The protein below binds the small molecule below.
Small molecule (SMILES): CC(=O)N[C@H]1[C@H](O[C@H]2[C@H](O)[C@@H](NC(C)=O)CO[C@@H]2CO)O[C@H](CO)[C@@H](O)[C@@H]1O

Binding-site contacts:
Ligand atom C4 contacts residue ASN98 of chain 1.D at 4.3 Å.
Ligand atom C7 contacts residue NAG1 of chain 1.PB at 4.0 Å.
Ligand atom N2 contacts residue ASN98 of chain 1.D at 2.9 Å (h-bond).
Ligand atom O5 contacts residue ASN98 of chain 1.D at 2.5 Å (h-bond).
Ligand atom C5 contacts residue ASN98 of chain 1.D at 3.7 Å.
Ligand atom C8 contacts residue ASN98 of chain 1.D at 3.5 Å.
Ligand atom C2 contacts residue ASN98 of chain 1.D at 2.5 Å.
Ligand atom O7 contacts residue ASN98 of chain 1.D at 3.4 Å (h-bond).
Ligand atom C1 contacts residue ASN98 of chain 1.D at 1.4 Å.
Ligand atom C7 contacts residue ASN98 of chain 1.D at 3.2 Å.
Ligand atom N2 contacts residue NAG1 of chain 1.PB at 3.7 Å.
Ligand atom C3 contacts residue ASN98 of chain 1.D at 3.8 Å.
Ligand atom C8 contacts residue NAG1 of chain 1.PB at 3.2 Å.

Sequence of chain 1.D:
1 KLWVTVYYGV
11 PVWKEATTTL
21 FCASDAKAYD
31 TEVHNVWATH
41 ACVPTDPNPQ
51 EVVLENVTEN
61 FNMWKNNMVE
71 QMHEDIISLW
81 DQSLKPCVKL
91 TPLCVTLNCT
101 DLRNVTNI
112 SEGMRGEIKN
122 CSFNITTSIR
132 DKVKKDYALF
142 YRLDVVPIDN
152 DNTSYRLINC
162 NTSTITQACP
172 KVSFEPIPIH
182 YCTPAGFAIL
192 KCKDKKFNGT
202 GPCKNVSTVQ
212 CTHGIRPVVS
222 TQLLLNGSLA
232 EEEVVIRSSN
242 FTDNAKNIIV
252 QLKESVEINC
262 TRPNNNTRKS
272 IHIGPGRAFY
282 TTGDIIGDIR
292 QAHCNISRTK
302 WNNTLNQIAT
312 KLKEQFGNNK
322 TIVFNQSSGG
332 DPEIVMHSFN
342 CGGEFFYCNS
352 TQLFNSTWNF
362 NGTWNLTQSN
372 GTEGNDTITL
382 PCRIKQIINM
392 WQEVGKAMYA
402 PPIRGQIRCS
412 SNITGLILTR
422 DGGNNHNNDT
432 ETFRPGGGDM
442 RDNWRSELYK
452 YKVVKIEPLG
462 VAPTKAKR